A protein and the small-molecule ligand that binds it are described below.
Small molecule (SMILES): CC(=O)N[C@H]1[C@H](O[C@H]2[C@H](O)[C@@H](NC(C)=O)CO[C@@H]2CO)O[C@H](CO)[C@@H](O[C@@H]2O[C@H](CO)[C@@H](O)[C@H](O)[C@@H]2O)[C@@H]1O

Sequence of chain 1.E:
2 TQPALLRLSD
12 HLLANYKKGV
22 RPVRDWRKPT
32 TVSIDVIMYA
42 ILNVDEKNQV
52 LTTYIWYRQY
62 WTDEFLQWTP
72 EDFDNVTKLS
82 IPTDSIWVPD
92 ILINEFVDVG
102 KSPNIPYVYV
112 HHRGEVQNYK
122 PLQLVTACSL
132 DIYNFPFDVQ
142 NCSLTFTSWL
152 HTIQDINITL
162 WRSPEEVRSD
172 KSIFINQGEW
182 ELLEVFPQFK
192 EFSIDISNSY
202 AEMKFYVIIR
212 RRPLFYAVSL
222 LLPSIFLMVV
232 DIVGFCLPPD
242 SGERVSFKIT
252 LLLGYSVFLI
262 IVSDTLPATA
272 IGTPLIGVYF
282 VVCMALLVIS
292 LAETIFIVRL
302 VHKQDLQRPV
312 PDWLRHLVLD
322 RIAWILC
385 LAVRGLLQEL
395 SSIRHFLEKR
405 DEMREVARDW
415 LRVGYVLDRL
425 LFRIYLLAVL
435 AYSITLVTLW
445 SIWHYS

Binding-site contacts:
Ligand atom O5 contacts residue PHE190 of chain 1.E at 4.3 Å.
Ligand atom C1 contacts residue PHE190 of chain 1.E at 4.1 Å (hydrophobic).
Ligand atom O6 contacts residue THR160 of chain 1.E at 4.0 Å.
Ligand atom O5 contacts residue ILE159 of chain 1.E at 4.2 Å.
Ligand atom C2 contacts residue ASN158 of chain 1.E at 2.5 Å.
Ligand atom C1 contacts residue ASN158 of chain 1.E at 1.4 Å.
Ligand atom C8 contacts residue PHE190 of chain 1.E at 4.2 Å (hydrophobic).
Ligand atom N2 contacts residue ASN158 of chain 1.E at 2.9 Å (h-bond).
Ligand atom C6 contacts residue ILE159 of chain 1.E at 4.3 Å (hydrophobic).
Ligand atom C5 contacts residue PHE190 of chain 1.E at 4.0 Å (hydrophobic).
Ligand atom O5 contacts residue ASN158 of chain 1.E at 2.3 Å (h-bond).
Ligand atom O7 contacts residue ASN158 of chain 1.E at 3.5 Å (h-bond).
Ligand atom C8 contacts residue ILE154 of chain 1.E at 4.0 Å (hydrophobic).
Ligand atom O6 contacts residue PHE190 of chain 1.E at 3.8 Å.
Ligand atom C4 contacts residue ASN158 of chain 1.E at 4.2 Å.
Ligand atom O7 contacts residue PHE190 of chain 1.E at 4.3 Å.
Ligand atom O5 contacts residue THR160 of chain 1.E at 4.2 Å.
Ligand atom C5 contacts residue ASN158 of chain 1.E at 3.6 Å.
Ligand atom C3 contacts residue ASN158 of chain 1.E at 3.8 Å.
Ligand atom O6 contacts residue ILE159 of chain 1.E at 3.8 Å.
Ligand atom C7 contacts residue ASN158 of chain 1.E at 3.4 Å.
Ligand atom C6 contacts residue THR160 of chain 1.E at 3.9 Å.